Sequence of chain 1.C:
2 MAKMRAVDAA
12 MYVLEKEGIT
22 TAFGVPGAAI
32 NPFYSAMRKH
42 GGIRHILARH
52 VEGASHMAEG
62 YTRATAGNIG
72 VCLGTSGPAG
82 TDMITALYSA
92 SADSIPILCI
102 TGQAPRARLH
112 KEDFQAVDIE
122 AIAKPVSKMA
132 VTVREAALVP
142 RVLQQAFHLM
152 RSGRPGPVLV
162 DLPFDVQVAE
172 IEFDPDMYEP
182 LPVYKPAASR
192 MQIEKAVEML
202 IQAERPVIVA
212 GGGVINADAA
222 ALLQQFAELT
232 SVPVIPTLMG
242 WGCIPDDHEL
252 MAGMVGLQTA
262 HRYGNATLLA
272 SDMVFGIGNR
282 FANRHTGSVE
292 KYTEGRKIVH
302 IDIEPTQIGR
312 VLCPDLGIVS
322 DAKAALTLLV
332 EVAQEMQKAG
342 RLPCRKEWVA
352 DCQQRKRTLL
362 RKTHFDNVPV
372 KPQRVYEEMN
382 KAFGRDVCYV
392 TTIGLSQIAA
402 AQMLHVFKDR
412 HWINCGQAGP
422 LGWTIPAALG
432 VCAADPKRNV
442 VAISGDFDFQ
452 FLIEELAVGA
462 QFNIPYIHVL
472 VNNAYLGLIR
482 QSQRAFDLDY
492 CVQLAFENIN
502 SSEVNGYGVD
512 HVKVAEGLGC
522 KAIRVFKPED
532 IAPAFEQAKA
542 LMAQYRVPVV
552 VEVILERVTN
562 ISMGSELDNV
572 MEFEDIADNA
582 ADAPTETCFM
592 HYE

Binding-site contacts:
Ligand atom C4 contacts residue CYS492 of chain 1.E at 4.3 Å (hydrophobic).
Ligand atom O1 contacts residue HIS46 of chain 1.C at 4.2 Å.
Ligand atom C6 contacts residue CYS492 of chain 1.E at 3.5 Å (hydrophobic).
Ligand atom C6 contacts residue HIS46 of chain 1.C at 3.1 Å.
Ligand atom CM5 contacts residue HIS46 of chain 1.C at 3.2 Å.
Ligand atom O4 contacts residue GLN462 of chain 1.C at 4.4 Å.
Ligand atom CM5 contacts residue LEU48 of chain 1.C at 3.4 Å (hydrophobic).
Ligand atom C5 contacts residue HIS46 of chain 1.C at 3.6 Å.
Ligand atom O4 contacts residue GLN494 of chain 1.E at 4.4 Å.
Ligand atom C5 contacts residue PHE463 of chain 1.C at 4.1 Å (hydrophobic).
Ligand atom C5 contacts residue CYS492 of chain 1.E at 3.7 Å (hydrophobic).
Ligand atom CM5 contacts residue PHE463 of chain 1.C at 3.8 Å (hydrophobic).
Ligand atom CM5 contacts residue ILE47 of chain 1.C at 4.5 Å (hydrophobic).
Ligand atom O4 contacts residue PHE463 of chain 1.C at 4.0 Å.
Ligand atom O4 contacts residue CYS492 of chain 1.E at 4.3 Å.
Ligand atom C1 contacts residue HIS46 of chain 1.C at 4.0 Å.
Ligand atom C1 contacts residue TYR491 of chain 1.E at 4.2 Å (hydrophobic).
Ligand atom O1 contacts residue TYR491 of chain 1.E at 4.0 Å.
Ligand atom CM5 contacts residue CYS492 of chain 1.E at 3.5 Å (hydrophobic).
Ligand atom C1 contacts residue CYS492 of chain 1.E at 4.5 Å (hydrophobic).
Ligand atom C4 contacts residue PHE463 of chain 1.C at 4.0 Å (hydrophobic).

This small molecule binds to this protein.
Small molecule (SMILES): COC1=C(OC)C(=O)C(C)=CC1=O

Sequence of chain 1.E:
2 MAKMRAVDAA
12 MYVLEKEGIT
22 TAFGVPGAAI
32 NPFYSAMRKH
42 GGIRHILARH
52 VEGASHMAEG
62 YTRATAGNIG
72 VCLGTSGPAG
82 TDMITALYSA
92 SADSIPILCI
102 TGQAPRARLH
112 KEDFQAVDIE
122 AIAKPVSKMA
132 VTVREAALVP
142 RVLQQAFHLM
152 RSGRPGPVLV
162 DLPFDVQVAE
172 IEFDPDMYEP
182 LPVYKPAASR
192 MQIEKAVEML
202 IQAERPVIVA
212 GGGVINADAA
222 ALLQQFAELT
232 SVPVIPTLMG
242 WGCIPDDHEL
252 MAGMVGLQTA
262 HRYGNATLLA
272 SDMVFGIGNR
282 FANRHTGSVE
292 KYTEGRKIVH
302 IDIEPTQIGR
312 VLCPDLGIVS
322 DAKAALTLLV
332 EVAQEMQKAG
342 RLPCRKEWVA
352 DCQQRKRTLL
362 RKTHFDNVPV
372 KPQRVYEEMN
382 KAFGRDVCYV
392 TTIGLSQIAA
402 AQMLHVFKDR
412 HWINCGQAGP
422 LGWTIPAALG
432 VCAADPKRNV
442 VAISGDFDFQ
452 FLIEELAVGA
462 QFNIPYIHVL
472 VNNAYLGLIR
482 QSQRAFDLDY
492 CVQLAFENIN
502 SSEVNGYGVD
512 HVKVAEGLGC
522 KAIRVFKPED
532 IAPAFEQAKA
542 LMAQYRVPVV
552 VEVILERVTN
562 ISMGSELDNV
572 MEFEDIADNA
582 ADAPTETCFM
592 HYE